Sequence of chain 21.F:
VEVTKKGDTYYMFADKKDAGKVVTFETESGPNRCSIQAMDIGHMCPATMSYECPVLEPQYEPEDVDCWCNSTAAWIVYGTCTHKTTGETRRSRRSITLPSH

Binding-site contacts:
Ligand atom C8 contacts residue ASN70 of chain 21.F at 3.6 Å.
Ligand atom O7 contacts residue PRO31 of chain 21.F at 3.2 Å (h-bond).
Ligand atom C3 contacts residue PRO31 of chain 21.F at 4.0 Å (hydrophobic).
Ligand atom C3 contacts residue ASN70 of chain 21.F at 3.8 Å.
Ligand atom O3 contacts residue PRO31 of chain 21.F at 4.0 Å.
Ligand atom C4 contacts residue ASN70 of chain 21.F at 4.2 Å.
Ligand atom O7 contacts residue ASN70 of chain 21.F at 3.3 Å (h-bond).
Ligand atom C7 contacts residue ASN70 of chain 21.F at 3.1 Å.
Ligand atom N2 contacts residue ASN32 of chain 21.F at 4.2 Å.
Ligand atom N2 contacts residue ASN70 of chain 21.F at 2.9 Å (h-bond).
Ligand atom C7 contacts residue PRO31 of chain 21.F at 3.4 Å (hydrophobic).
Ligand atom C2 contacts residue PRO31 of chain 21.F at 3.9 Å (hydrophobic).
Ligand atom C6 contacts residue ARG33 of chain 21.F at 4.1 Å.
Ligand atom O5 contacts residue ASN70 of chain 21.F at 2.4 Å (h-bond).
Ligand atom C1 contacts residue ASN70 of chain 21.F at 1.4 Å.
Ligand atom N2 contacts residue PRO31 of chain 21.F at 2.8 Å (h-bond).
Ligand atom O6 contacts residue ARG33 of chain 21.F at 3.6 Å.
Ligand atom O7 contacts residue SER71 of chain 21.F at 4.2 Å.
Ligand atom C5 contacts residue ARG33 of chain 21.F at 4.1 Å.
Ligand atom C1 contacts residue ARG33 of chain 21.F at 4.2 Å.
Ligand atom C5 contacts residue ASN70 of chain 21.F at 3.7 Å.
Ligand atom C2 contacts residue ASN70 of chain 21.F at 2.5 Å.

A small-molecule ligand and the protein it binds are described below.
Small molecule (SMILES): CC(=O)N[C@@H]1[C@@H](O)[C@H](O)[C@@H](CO)O[C@H]1O